Binding-site contacts:
Ligand atom C5 contacts residue ASN290 of chain 1.A at 3.7 Å.
Ligand atom O7 contacts residue LYS256 of chain 1.A at 4.0 Å.
Ligand atom C3 contacts residue ASN290 of chain 1.A at 3.9 Å.
Ligand atom C1 contacts residue ARG245 of chain 1.A at 3.9 Å.
Ligand atom N2 contacts residue ASN290 of chain 1.A at 3.1 Å (h-bond).
Ligand atom O4 contacts residue LYS337 of chain 2.A at 3.8 Å.
Ligand atom C6 contacts residue GLY295 of chain 1.A at 3.8 Å.
Ligand atom C7 contacts residue ASN290 of chain 1.A at 3.7 Å.
Ligand atom C1 contacts residue VAL289 of chain 1.A at 4.5 Å (hydrophobic).
Ligand atom C3 contacts residue LYS337 of chain 2.A at 4.4 Å.
Ligand atom O3 contacts residue LYS337 of chain 2.A at 3.5 Å (salt-bridge).
Ligand atom C5 contacts residue VAL288 of chain 1.A at 3.6 Å (hydrophobic).
Ligand atom C1 contacts residue VAL288 of chain 1.A at 4.0 Å (hydrophobic).
Ligand atom O6 contacts residue SER297 of chain 1.A at 4.2 Å.
Ligand atom N2 contacts residue ARG245 of chain 1.A at 4.0 Å.
Ligand atom O5 contacts residue ASN290 of chain 1.A at 2.3 Å (h-bond).
Ligand atom O5 contacts residue GLU296 of chain 1.A at 4.4 Å.
Ligand atom C5 contacts residue GLY295 of chain 1.A at 4.5 Å.
Ligand atom O5 contacts residue VAL289 of chain 1.A at 4.0 Å.
Ligand atom C8 contacts residue SER297 of chain 1.A at 3.5 Å.
Ligand atom C8 contacts residue VAL288 of chain 1.A at 4.3 Å (hydrophobic).
Ligand atom C4 contacts residue ASN290 of chain 1.A at 4.3 Å.
Ligand atom C1 contacts residue ASN290 of chain 1.A at 1.4 Å.
Ligand atom C8 contacts residue LEU286 of chain 1.A at 4.1 Å (hydrophobic).
Ligand atom C6 contacts residue GLU296 of chain 1.A at 4.0 Å.
Ligand atom C2 contacts residue ARG245 of chain 1.A at 4.3 Å.
Ligand atom O6 contacts residue VAL288 of chain 1.A at 4.5 Å.
Ligand atom O5 contacts residue VAL288 of chain 1.A at 3.8 Å.
Ligand atom O6 contacts residue GLY295 of chain 1.A at 3.6 Å.
Ligand atom O7 contacts residue ASN290 of chain 1.A at 3.9 Å.
Ligand atom O6 contacts residue GLU296 of chain 1.A at 3.4 Å (salt-bridge).
Ligand atom C2 contacts residue ASN290 of chain 1.A at 2.5 Å.
Ligand atom O5 contacts residue GLY295 of chain 1.A at 3.6 Å.

Sequence of chain 1.A:
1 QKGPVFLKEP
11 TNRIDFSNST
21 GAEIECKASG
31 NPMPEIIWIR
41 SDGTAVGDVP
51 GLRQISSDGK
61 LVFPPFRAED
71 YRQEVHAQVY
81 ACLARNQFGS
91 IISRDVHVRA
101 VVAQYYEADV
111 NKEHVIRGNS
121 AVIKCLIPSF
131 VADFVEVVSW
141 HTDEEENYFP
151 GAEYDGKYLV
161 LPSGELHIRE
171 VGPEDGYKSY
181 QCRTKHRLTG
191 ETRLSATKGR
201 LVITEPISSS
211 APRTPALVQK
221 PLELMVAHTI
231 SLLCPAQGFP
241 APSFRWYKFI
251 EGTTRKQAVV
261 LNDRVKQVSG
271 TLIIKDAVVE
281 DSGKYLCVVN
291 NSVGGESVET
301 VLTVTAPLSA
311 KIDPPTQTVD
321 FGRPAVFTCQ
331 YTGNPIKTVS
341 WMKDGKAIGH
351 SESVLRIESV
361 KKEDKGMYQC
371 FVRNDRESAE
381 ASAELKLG

This protein binds this small molecule.
Small molecule (SMILES): CC(=O)N[C@H]1[C@H](O[C@H]2[C@H](O)[C@@H](NC(C)=O)CO[C@@H]2CO)O[C@H](CO)[C@@H](O)[C@@H]1O

Sequence of chain 2.A:
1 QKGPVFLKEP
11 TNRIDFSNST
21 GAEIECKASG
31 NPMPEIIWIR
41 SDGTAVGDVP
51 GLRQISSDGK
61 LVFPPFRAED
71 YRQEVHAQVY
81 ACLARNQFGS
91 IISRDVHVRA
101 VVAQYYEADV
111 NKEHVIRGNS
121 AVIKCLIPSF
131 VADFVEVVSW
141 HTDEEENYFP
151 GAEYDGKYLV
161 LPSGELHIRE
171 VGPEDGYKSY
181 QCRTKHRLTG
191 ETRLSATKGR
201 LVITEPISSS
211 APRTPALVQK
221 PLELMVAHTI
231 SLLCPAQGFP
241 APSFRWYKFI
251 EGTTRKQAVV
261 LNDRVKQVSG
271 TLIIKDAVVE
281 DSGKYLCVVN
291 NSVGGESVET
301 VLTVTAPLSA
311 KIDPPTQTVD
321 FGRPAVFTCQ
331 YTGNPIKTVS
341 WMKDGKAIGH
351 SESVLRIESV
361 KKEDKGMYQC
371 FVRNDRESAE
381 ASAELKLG